Binding-site contacts:
Ligand atom C18 contacts residue PHE169 of chain 1.A at 3.9 Å (hydrophobic).
Ligand atom C2 contacts residue LEU179 of chain 1.A at 4.0 Å (hydrophobic).
Ligand atom O12 contacts residue PHE169 of chain 1.A at 3.4 Å.
Ligand atom O22 contacts residue LYS167 of chain 1.A at 3.3 Å (salt-bridge).
Ligand atom O21 contacts residue LYS167 of chain 1.A at 3.8 Å.
Ligand atom C11 contacts residue PHE176 of chain 1.A at 3.6 Å (hydrophobic).
Ligand atom O22 contacts residue PHE169 of chain 1.A at 3.8 Å.
Ligand atom C2 contacts residue PHE176 of chain 1.A at 3.7 Å (hydrophobic).
Ligand atom C1 contacts residue PHE225 of chain 1.A at 4.1 Å (hydrophobic).
Ligand atom C8 contacts residue ILE222 of chain 1.A at 4.0 Å (hydrophobic).
Ligand atom C1 contacts residue VAL175 of chain 1.A at 3.8 Å (hydrophobic).
Ligand atom C1 contacts residue PHE169 of chain 1.A at 3.6 Å (hydrophobic).
Ligand atom C18 contacts residue LYS167 of chain 1.A at 3.5 Å.
Ligand atom C1 contacts residue PHE176 of chain 1.A at 3.8 Å (hydrophobic).
Ligand atom C5 contacts residue PHE225 of chain 1.A at 3.8 Å (hydrophobic).
Ligand atom C4 contacts residue LEU179 of chain 1.A at 3.8 Å (hydrophobic).
Ligand atom C4 contacts residue PHE225 of chain 1.A at 3.8 Å (hydrophobic).
Ligand atom C2 contacts residue PHE225 of chain 1.A at 3.6 Å (hydrophobic).
Ligand atom C9 contacts residue PHE277 of chain 1.A at 3.9 Å (hydrophobic).
Ligand atom C2 contacts residue VAL175 of chain 1.A at 3.9 Å (hydrophobic).
Ligand atom C29 contacts residue LYS232 of chain 1.A at 4.0 Å.
Ligand atom O22 contacts residue PHE225 of chain 1.A at 3.8 Å.
Ligand atom C10 contacts residue SER157 of chain 1.A at 3.8 Å.
Ligand atom C7 contacts residue PHE277 of chain 1.A at 4.2 Å (hydrophobic).
Ligand atom C5 contacts residue CYS161 of chain 1.A at 4.2 Å (hydrophobic).
Ligand atom C3 contacts residue PHE225 of chain 1.A at 3.5 Å (hydrophobic).
Ligand atom C9 contacts residue PHE183 of chain 1.A at 3.7 Å (hydrophobic).
Ligand atom O12 contacts residue PHE225 of chain 1.A at 3.3 Å.
Ligand atom C8 contacts residue PHE183 of chain 1.A at 4.1 Å (hydrophobic).
Ligand atom C9 contacts residue SER157 of chain 1.A at 3.9 Å.
Ligand atom C13 contacts residue PHE169 of chain 1.A at 3.8 Å (hydrophobic).
Ligand atom C10 contacts residue LEU180 of chain 1.A at 3.9 Å (hydrophobic).
Ligand atom C11 contacts residue CYS161 of chain 1.A at 4.2 Å (hydrophobic).
Ligand atom C3 contacts residue PHE176 of chain 1.A at 4.0 Å (hydrophobic).
Ligand atom C3 contacts residue PHE169 of chain 1.A at 3.5 Å (hydrophobic).
Ligand atom O21 contacts residue LYS232 of chain 1.A at 2.7 Å (salt-bridge).
Ligand atom C28 contacts residue LYS232 of chain 1.A at 4.0 Å.
Ligand atom C8 contacts residue PHE277 of chain 1.A at 4.0 Å (hydrophobic).
Ligand atom O33 contacts residue LYS232 of chain 1.A at 2.9 Å (salt-bridge).
Ligand atom C17 contacts residue LYS232 of chain 1.A at 4.1 Å.

A small-molecule ligand and the protein it binds are described below.
Small molecule (SMILES): OC[C@H]1O[C@H](O[C@H]2[C@H](O)[C@@H](O)[C@H](OCCCCCC3CCCCC3)O[C@@H]2CO)[C@H](O)[C@@H](O)[C@@H]1O

Sequence of chain 1.A:
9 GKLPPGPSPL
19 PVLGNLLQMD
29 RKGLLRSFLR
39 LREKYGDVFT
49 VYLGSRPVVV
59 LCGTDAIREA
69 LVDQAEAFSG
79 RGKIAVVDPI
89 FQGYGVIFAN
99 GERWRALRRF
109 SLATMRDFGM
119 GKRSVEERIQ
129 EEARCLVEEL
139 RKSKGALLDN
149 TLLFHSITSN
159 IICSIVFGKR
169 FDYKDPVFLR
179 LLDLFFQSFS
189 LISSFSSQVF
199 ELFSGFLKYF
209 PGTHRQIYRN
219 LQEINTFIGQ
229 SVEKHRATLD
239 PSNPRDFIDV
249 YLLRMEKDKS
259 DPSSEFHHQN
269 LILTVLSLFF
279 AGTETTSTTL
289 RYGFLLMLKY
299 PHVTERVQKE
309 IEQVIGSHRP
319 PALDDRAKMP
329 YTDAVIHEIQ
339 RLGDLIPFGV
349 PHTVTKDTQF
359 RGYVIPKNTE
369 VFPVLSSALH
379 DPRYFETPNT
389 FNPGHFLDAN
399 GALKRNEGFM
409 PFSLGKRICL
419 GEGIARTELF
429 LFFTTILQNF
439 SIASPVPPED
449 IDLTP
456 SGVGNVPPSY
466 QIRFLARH